A protein and the small-molecule ligand that binds it are described below.
Small molecule (SMILES): Nc1nc(N)nc(N)n1

Binding-site contacts:
Ligand atom N7 contacts residue NAP1 of chain 1.E at 3.4 Å (h-bond).
Ligand atom N9 contacts residue ASP181 of chain 1.A at 3.7 Å.
Ligand atom N8 contacts residue ALA116 of chain 1.A at 4.3 Å.
Ligand atom N7 contacts residue PRO230 of chain 1.A at 4.0 Å.
Ligand atom C2 contacts residue ARG34 of chain 1.A at 4.3 Å.
Ligand atom C4 contacts residue D1D1 of chain 1.H at 3.8 Å.
Ligand atom C4 contacts residue TYR194 of chain 1.A at 3.8 Å (hydrophobic).
Ligand atom C6 contacts residue PHE117 of chain 1.A at 3.3 Å (hydrophobic).
Ligand atom C6 contacts residue NAP1 of chain 1.E at 3.3 Å.
Ligand atom N7 contacts residue LEU228 of chain 1.A at 4.2 Å.
Ligand atom N7 contacts residue ARG34 of chain 1.A at 3.4 Å (salt-bridge).
Ligand atom N5 contacts residue TYR194 of chain 1.A at 3.7 Å.
Ligand atom C6 contacts residue SER115 of chain 1.A at 3.9 Å.
Ligand atom N7 contacts residue PHE117 of chain 1.A at 4.0 Å.
Ligand atom N1 contacts residue NAP1 of chain 1.E at 2.7 Å (h-bond).
Ligand atom C4 contacts residue PHE117 of chain 1.A at 3.7 Å (hydrophobic).
Ligand atom N9 contacts residue TYR194 of chain 1.A at 3.0 Å (h-bond).
Ligand atom N5 contacts residue NAP1 of chain 1.E at 2.8 Å (h-bond).
Ligand atom N9 contacts residue NAP1 of chain 1.E at 3.4 Å.
Ligand atom N9 contacts residue D1D1 of chain 1.H at 2.8 Å (h-bond).
Ligand atom C4 contacts residue NAP1 of chain 1.E at 3.6 Å.
Ligand atom N8 contacts residue PHE117 of chain 1.A at 3.4 Å.
Ligand atom N8 contacts residue NAP1 of chain 1.E at 3.1 Å (h-bond).
Ligand atom N1 contacts residue PHE117 of chain 1.A at 3.6 Å.
Ligand atom N5 contacts residue SER115 of chain 1.A at 4.0 Å.
Ligand atom N3 contacts residue PHE117 of chain 1.A at 3.7 Å.
Ligand atom N3 contacts residue D1D1 of chain 1.H at 3.6 Å.
Ligand atom N8 contacts residue SER115 of chain 1.A at 2.8 Å (h-bond).
Ligand atom C2 contacts residue PHE117 of chain 1.A at 3.6 Å (hydrophobic).
Ligand atom N3 contacts residue NAP1 of chain 1.E at 3.6 Å.
Ligand atom N9 contacts residue PHE117 of chain 1.A at 3.8 Å.
Ligand atom C2 contacts residue NAP1 of chain 1.E at 3.4 Å.
Ligand atom N5 contacts residue PHE117 of chain 1.A at 3.6 Å.

Sequence of chain 1.A:
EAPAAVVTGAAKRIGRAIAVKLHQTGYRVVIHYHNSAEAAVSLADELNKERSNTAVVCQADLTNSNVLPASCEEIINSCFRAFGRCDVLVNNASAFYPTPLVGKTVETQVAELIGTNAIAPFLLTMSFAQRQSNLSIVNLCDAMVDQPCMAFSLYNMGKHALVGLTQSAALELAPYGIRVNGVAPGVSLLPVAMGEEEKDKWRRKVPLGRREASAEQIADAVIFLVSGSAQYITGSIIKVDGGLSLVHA